Binding-site contacts:
Ligand atom OAC contacts residue GLN197 of chain 1.C at 2.5 Å (h-bond).
Ligand atom CAH contacts residue LEU193 of chain 1.C at 4.3 Å (hydrophobic).
Ligand atom OAA contacts residue NAD1 of chain 1.K at 3.3 Å.
Ligand atom CAD contacts residue TYR156 of chain 1.C at 3.5 Å (hydrophobic).
Ligand atom CAD contacts residue SER143 of chain 1.C at 3.0 Å.
Ligand atom CAF contacts residue LYS153 of chain 1.C at 3.3 Å.
Ligand atom CAE contacts residue SER143 of chain 1.C at 4.4 Å.
Ligand atom OAB contacts residue GLN95 of chain 1.C at 3.1 Å (h-bond).
Ligand atom CAE contacts residue NAD1 of chain 1.K at 3.8 Å.
Ligand atom OAC contacts residue LEU193 of chain 1.C at 4.5 Å.
Ligand atom CAD contacts residue NAD1 of chain 1.K at 3.5 Å.
Ligand atom CAF contacts residue GLN95 of chain 1.C at 3.5 Å.
Ligand atom CAH contacts residue LYS153 of chain 1.C at 4.0 Å.
Ligand atom CAE contacts residue TYR156 of chain 1.C at 3.5 Å (hydrophobic).
Ligand atom CAH contacts residue GLN197 of chain 1.C at 3.5 Å.
Ligand atom OAC contacts residue VAL194 of chain 1.C at 4.2 Å.
Ligand atom CAG contacts residue ASN145 of chain 1.C at 3.4 Å.
Ligand atom OAA contacts residue LEU193 of chain 1.C at 4.2 Å.
Ligand atom CAE contacts residue ASN145 of chain 1.C at 4.0 Å.
Ligand atom CAH contacts residue GLN95 of chain 1.C at 3.6 Å.
Ligand atom CAE contacts residue GLN95 of chain 1.C at 4.3 Å.
Ligand atom OAC contacts residue LYS153 of chain 1.C at 4.3 Å.
Ligand atom OAB contacts residue GLN197 of chain 1.C at 3.6 Å.
Ligand atom CAF contacts residue ASN145 of chain 1.C at 4.1 Å.
Ligand atom CAG contacts residue NAD1 of chain 1.K at 3.6 Å.
Ligand atom CAF contacts residue TYR156 of chain 1.C at 4.4 Å (hydrophobic).
Ligand atom OAA contacts residue TYR156 of chain 1.C at 3.3 Å (h-bond).
Ligand atom CAG contacts residue TYR188 of chain 1.C at 4.3 Å (hydrophobic).
Ligand atom OAB contacts residue LEU193 of chain 1.C at 3.6 Å.
Ligand atom CAD contacts residue ASN145 of chain 1.C at 3.0 Å.
Ligand atom CAG contacts residue GLY187 of chain 1.C at 4.2 Å.
Ligand atom CAG contacts residue SER143 of chain 1.C at 3.6 Å.

The protein below binds the small molecule below.
Small molecule (SMILES): CCC(=O)CC(=O)O

Sequence of chain 1.C:
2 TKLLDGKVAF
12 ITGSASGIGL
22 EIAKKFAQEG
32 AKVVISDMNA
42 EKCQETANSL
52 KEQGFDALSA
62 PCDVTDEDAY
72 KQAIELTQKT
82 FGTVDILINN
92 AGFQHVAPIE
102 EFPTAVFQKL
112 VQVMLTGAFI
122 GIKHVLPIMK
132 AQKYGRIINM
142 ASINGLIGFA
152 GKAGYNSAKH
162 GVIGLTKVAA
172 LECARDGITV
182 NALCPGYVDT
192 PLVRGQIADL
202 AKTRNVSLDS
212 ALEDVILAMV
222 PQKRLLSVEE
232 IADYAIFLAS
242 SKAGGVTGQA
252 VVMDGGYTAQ